Binding-site contacts:
Ligand atom C08 contacts residue GLN22 of chain 1.H at 3.6 Å.
Ligand atom C32 contacts residue LYS33 of chain 1.H at 3.6 Å.
Ligand atom C26 contacts residue GLY47 of chain 1.H at 3.4 Å.
Ligand atom O27 contacts residue THR21 of chain 1.H at 3.2 Å (h-bond).
Ligand atom C29 contacts residue THR1 of chain 1.H at 3.0 Å.
Ligand atom C07 contacts residue SER20 of chain 1.H at 3.3 Å.
Ligand atom C01 contacts residue CIT1 of chain 1.IA at 3.4 Å.
Ligand atom C29 contacts residue CIT1 of chain 1.IA at 3.3 Å.
Ligand atom C08 contacts residue SER20 of chain 1.H at 3.2 Å.
Ligand atom C32 contacts residue ILE45 of chain 1.H at 3.1 Å (hydrophobic).
Ligand atom N10 contacts residue SER20 of chain 1.H at 3.5 Å (h-bond).
Ligand atom C14 contacts residue TRP129 of chain 1.I at 3.5 Å (hydrophobic).
Ligand atom C30 contacts residue LYS33 of chain 1.H at 3.4 Å.
Ligand atom C36 contacts residue ALA49 of chain 1.H at 3.5 Å (hydrophobic).
Ligand atom C06 contacts residue THR21 of chain 1.H at 3.5 Å.
Ligand atom O27 contacts residue SER20 of chain 1.H at 3.4 Å.
Ligand atom N28 contacts residue CIT1 of chain 1.IA at 3.1 Å.
Ligand atom O05 contacts residue ALA49 of chain 1.H at 2.8 Å (h-bond).
Ligand atom C02 contacts residue GLY47 of chain 1.H at 3.4 Å.
Ligand atom F37 contacts residue ALA49 of chain 1.H at 3.3 Å.
Ligand atom O09 contacts residue SER27 of chain 1.H at 2.8 Å (h-bond).
Ligand atom C13 contacts residue ASP124 of chain 1.I at 3.4 Å.
Ligand atom C08 contacts residue SER27 of chain 1.H at 3.3 Å.
Ligand atom O09 contacts residue GLN22 of chain 1.H at 2.6 Å (h-bond).
Ligand atom N03 contacts residue THR21 of chain 1.H at 2.9 Å (h-bond).
Ligand atom O24 contacts residue ALA125 of chain 1.I at 3.3 Å.
Ligand atom O05 contacts residue THR48 of chain 1.H at 3.5 Å.
Ligand atom F37 contacts residue VAL31 of chain 1.H at 3.5 Å.
Ligand atom C31 contacts residue CIT1 of chain 1.IA at 3.5 Å.
Ligand atom N25 contacts residue ASP124 of chain 1.I at 3.5 Å.
Ligand atom C16 contacts residue SER20 of chain 1.H at 3.4 Å.
Ligand atom F34 contacts residue VAL53 of chain 1.H at 3.3 Å.
Ligand atom N17 contacts residue ASP124 of chain 1.I at 3.1 Å (salt-bridge).
Ligand atom O09 contacts residue SER20 of chain 1.H at 3.6 Å (h-bond).
Ligand atom C13 contacts residue GLY128 of chain 1.I at 3.2 Å.
Ligand atom C13 contacts residue PHE123 of chain 1.I at 3.5 Å (hydrophobic).
Ligand atom C32 contacts residue ALA52 of chain 1.H at 3.5 Å (hydrophobic).
Ligand atom F34 contacts residue ARG32 of chain 1.H at 3.3 Å.
Ligand atom O24 contacts residue ALA126 of chain 1.I at 3.5 Å (h-bond).
Ligand atom N28 contacts residue GLY47 of chain 1.H at 2.6 Å (h-bond).

Sequence of chain 1.I:
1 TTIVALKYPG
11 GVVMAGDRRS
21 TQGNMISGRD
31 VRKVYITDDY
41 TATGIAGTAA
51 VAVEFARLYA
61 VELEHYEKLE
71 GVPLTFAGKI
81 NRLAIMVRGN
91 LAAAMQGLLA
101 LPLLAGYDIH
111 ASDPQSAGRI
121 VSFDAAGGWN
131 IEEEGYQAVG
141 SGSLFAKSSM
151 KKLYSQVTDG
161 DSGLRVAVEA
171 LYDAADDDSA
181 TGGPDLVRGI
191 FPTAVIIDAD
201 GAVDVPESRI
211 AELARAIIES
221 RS

Sequence of chain 1.H:
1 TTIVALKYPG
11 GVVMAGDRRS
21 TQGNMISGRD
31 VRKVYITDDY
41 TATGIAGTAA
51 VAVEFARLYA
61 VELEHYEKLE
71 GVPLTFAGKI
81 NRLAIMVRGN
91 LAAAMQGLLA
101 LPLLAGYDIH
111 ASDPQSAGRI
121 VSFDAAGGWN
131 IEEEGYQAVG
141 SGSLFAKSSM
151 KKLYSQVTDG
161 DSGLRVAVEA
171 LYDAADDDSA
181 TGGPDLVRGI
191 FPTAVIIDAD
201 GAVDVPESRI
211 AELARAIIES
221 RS

The small molecule below binds the protein below.
Small molecule (SMILES): Cc1cc(C(=O)N[C@@H](CC(=O)N2CCCC[C@@H]2C)C(=O)N[C@@H](C)C(=O)NCc2ccc(F)cc2F)no1